A protein and the small-molecule ligand that binds it are described below.
Small molecule (SMILES): CO[C@H]1O[C@H](CO[C@@H]2O[C@@H]([C@H](O)CO)[C@H](O)[C@H]2O[C@@H]2O[C@H](CO)[C@@H](O)[C@H](O)[C@H]2NC(C)=O)[C@@H](O)[C@H](O)[C@H]1O

Binding-site contacts:
Ligand atom O1 contacts residue SER291 of chain 1.A at 3.2 Å (h-bond).
Ligand atom C6 contacts residue ASP243 of chain 1.A at 3.3 Å.
Ligand atom C7 contacts residue VAL200 of chain 1.A at 3.6 Å (hydrophobic).
Ligand atom O3 contacts residue ASN289 of chain 1.A at 3.8 Å.
Ligand atom C4 contacts residue ASP243 of chain 1.A at 3.3 Å.
Ligand atom O6 contacts residue PHE240 of chain 1.A at 3.5 Å.
Ligand atom C2 contacts residue ASN341 of chain 1.A at 3.6 Å.
Ligand atom C1 contacts residue PHE240 of chain 1.A at 3.7 Å (hydrophobic).
Ligand atom O2 contacts residue ALA292 of chain 1.A at 3.6 Å.
Ligand atom C2 contacts residue PHE240 of chain 1.A at 4.0 Å (hydrophobic).
Ligand atom O6 contacts residue LYS239 of chain 1.A at 3.8 Å.
Ligand atom C7 contacts residue GLN345 of chain 1.A at 4.0 Å.
Ligand atom O3 contacts residue SER202 of chain 1.A at 3.0 Å (h-bond).
Ligand atom O3 contacts residue GLN201 of chain 1.A at 3.4 Å.
Ligand atom O5 contacts residue PHE240 of chain 1.A at 3.6 Å.
Ligand atom O2 contacts residue ASN341 of chain 1.A at 3.2 Å (h-bond).
Ligand atom O7 contacts residue VAL200 of chain 1.A at 3.6 Å.
Ligand atom O5 contacts residue PHE240 of chain 1.A at 3.8 Å.
Ligand atom C6 contacts residue PHE240 of chain 1.A at 3.8 Å (hydrophobic).
Ligand atom C8 contacts residue VAL200 of chain 1.A at 3.5 Å (hydrophobic).
Ligand atom C4 contacts residue PHE240 of chain 1.A at 3.8 Å (hydrophobic).
Ligand atom O3 contacts residue PHE343 of chain 1.A at 4.0 Å.
Ligand atom O6 contacts residue PHE240 of chain 1.A at 3.8 Å.
Ligand atom C1 contacts residue ARG237 of chain 1.A at 3.9 Å.
Ligand atom C5 contacts residue ASP243 of chain 1.A at 3.9 Å.
Ligand atom O4 contacts residue ASP243 of chain 1.A at 2.8 Å (salt-bridge).
Ligand atom C7 contacts residue ARG237 of chain 1.A at 3.9 Å.
Ligand atom O7 contacts residue GLN345 of chain 1.A at 2.8 Å (h-bond).
Ligand atom C3 contacts residue ASN341 of chain 1.A at 3.6 Å.
Ligand atom C4 contacts residue SER202 of chain 1.A at 4.0 Å.
Ligand atom O3 contacts residue ASN244 of chain 1.A at 3.3 Å (h-bond).
Ligand atom O3 contacts residue ASN341 of chain 1.A at 2.6 Å (h-bond).
Ligand atom O4 contacts residue PHE343 of chain 1.A at 3.5 Å.
Ligand atom C6 contacts residue LYS239 of chain 1.A at 3.2 Å.
Ligand atom C3 contacts residue ASN289 of chain 1.A at 3.6 Å.
Ligand atom O6 contacts residue ASP243 of chain 1.A at 2.7 Å (salt-bridge).
Ligand atom C2 contacts residue ARG237 of chain 1.A at 3.5 Å.
Ligand atom O3 contacts residue LYS239 of chain 1.A at 3.3 Å.
Ligand atom O2 contacts residue ARG237 of chain 1.A at 2.9 Å (salt-bridge).
Ligand atom C7 contacts residue SER291 of chain 1.A at 3.9 Å.

Sequence of chain 1.A:
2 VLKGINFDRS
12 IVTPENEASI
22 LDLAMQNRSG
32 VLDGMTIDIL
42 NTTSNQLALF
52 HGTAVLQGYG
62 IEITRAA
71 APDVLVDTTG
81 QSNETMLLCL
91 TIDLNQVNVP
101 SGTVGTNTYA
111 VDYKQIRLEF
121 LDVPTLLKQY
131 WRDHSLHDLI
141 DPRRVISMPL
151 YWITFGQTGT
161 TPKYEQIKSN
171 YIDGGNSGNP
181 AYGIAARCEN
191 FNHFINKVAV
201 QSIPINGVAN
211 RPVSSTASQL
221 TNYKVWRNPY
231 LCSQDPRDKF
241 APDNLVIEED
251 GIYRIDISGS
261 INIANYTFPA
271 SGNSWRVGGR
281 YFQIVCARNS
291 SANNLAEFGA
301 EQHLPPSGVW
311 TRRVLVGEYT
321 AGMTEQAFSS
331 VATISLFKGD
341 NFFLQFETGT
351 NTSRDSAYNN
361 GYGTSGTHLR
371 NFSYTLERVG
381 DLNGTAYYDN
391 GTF